Sequence of chain 1.G:
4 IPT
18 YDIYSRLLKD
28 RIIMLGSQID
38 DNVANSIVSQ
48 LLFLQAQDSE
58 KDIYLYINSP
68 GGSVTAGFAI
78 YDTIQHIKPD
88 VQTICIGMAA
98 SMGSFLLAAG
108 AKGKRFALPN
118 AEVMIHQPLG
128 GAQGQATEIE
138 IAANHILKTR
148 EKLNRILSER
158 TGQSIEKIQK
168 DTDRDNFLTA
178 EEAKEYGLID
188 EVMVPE

Binding-site contacts:
Ligand atom C51 contacts residue LEU49 of chain 1.G at 3.5 Å (hydrophobic).
Ligand atom C38 contacts residue ASP27 of chain 1.A at 3.9 Å.
Ligand atom C5 contacts residue TYR61 of chain 1.A at 3.8 Å (hydrophobic).
Ligand atom F42 contacts residue LEU24 of chain 1.A at 3.5 Å.
Ligand atom C35 contacts residue ASP27 of chain 1.A at 3.4 Å.
Ligand atom C26 contacts residue TYR61 of chain 1.A at 3.7 Å (hydrophobic).
Ligand atom C22 contacts residue ILE91 of chain 1.A at 3.5 Å (hydrophobic).
Ligand atom F40 contacts residue PHE50 of chain 1.G at 3.5 Å.
Ligand atom C26 contacts residue LEU62 of chain 1.A at 3.8 Å (hydrophobic).
Ligand atom C28 contacts residue ILE91 of chain 1.A at 3.3 Å (hydrophobic).
Ligand atom C25 contacts residue TYR61 of chain 1.A at 3.8 Å (hydrophobic).
Ligand atom C26 contacts residue ILE91 of chain 1.A at 3.6 Å (hydrophobic).
Ligand atom C2 contacts residue ILE29 of chain 1.A at 3.8 Å (hydrophobic).
Ligand atom C37 contacts residue ALA53 of chain 1.G at 3.3 Å (hydrophobic).
Ligand atom C28 contacts residue LEU62 of chain 1.A at 3.8 Å (hydrophobic).
Ligand atom C23 contacts residue ILE91 of chain 1.A at 3.8 Å (hydrophobic).
Ligand atom F41 contacts residue ARG23 of chain 1.A at 3.5 Å.
Ligand atom C27 contacts residue ILE91 of chain 1.A at 3.2 Å (hydrophobic).
Ligand atom C46 contacts residue GLN52 of chain 1.G at 3.1 Å.
Ligand atom C37 contacts residue ASP27 of chain 1.A at 3.1 Å.
Ligand atom C25 contacts residue ILE91 of chain 1.A at 3.8 Å (hydrophobic).
Ligand atom C28 contacts residue TYR63 of chain 1.A at 3.6 Å (hydrophobic).
Ligand atom C26 contacts residue GLN89 of chain 1.A at 3.8 Å.
Ligand atom C38 contacts residue LEU24 of chain 1.A at 3.9 Å (hydrophobic).
Ligand atom C29 contacts residue TYR63 of chain 1.A at 3.7 Å (hydrophobic).
Ligand atom F40 contacts residue LEU24 of chain 1.A at 3.2 Å.
Ligand atom C36 contacts residue ASP27 of chain 1.A at 3.2 Å.
Ligand atom C28 contacts residue TYR61 of chain 1.A at 3.6 Å (hydrophobic).
Ligand atom C26 contacts residue THR90 of chain 1.A at 3.9 Å.
Ligand atom F40 contacts residue LEU49 of chain 1.G at 3.6 Å.
Ligand atom C27 contacts residue TYR61 of chain 1.A at 3.7 Å (hydrophobic).
Ligand atom C25 contacts residue GLN89 of chain 1.A at 3.5 Å.
Ligand atom F41 contacts residue PHE50 of chain 1.G at 3.4 Å.
Ligand atom F42 contacts residue ARG23 of chain 1.A at 3.2 Å.
Ligand atom C29 contacts residue ILE91 of chain 1.A at 3.7 Å (hydrophobic).
Ligand atom C36 contacts residue ILE29 of chain 1.A at 3.8 Å (hydrophobic).
Ligand atom F42 contacts residue ASP27 of chain 1.A at 3.5 Å.
Ligand atom C25 contacts residue THR90 of chain 1.A at 3.7 Å.
Ligand atom C24 contacts residue PHE113 of chain 1.A at 3.7 Å (hydrophobic).
Ligand atom O32 contacts residue HIS83 of chain 1.G at 2.8 Å (h-bond).

Sequence of chain 1.A:
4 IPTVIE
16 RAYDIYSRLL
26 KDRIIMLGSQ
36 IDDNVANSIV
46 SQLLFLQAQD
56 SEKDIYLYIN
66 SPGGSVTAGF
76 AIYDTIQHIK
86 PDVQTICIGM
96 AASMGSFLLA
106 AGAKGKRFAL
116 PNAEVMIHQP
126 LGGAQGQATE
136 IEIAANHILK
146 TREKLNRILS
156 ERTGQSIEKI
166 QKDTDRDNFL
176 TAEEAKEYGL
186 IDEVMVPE

A protein and the small-molecule ligand that binds it are described below.
Small molecule (SMILES): CC[C@@H](C)[C@H]1C(=O)N([C@@H](C)c2cccc3ccccc23)C[C@@H]2N(C(=O)NCCCC(F)(F)F)CCC(=O)N12